Sequence of chain 1.B:
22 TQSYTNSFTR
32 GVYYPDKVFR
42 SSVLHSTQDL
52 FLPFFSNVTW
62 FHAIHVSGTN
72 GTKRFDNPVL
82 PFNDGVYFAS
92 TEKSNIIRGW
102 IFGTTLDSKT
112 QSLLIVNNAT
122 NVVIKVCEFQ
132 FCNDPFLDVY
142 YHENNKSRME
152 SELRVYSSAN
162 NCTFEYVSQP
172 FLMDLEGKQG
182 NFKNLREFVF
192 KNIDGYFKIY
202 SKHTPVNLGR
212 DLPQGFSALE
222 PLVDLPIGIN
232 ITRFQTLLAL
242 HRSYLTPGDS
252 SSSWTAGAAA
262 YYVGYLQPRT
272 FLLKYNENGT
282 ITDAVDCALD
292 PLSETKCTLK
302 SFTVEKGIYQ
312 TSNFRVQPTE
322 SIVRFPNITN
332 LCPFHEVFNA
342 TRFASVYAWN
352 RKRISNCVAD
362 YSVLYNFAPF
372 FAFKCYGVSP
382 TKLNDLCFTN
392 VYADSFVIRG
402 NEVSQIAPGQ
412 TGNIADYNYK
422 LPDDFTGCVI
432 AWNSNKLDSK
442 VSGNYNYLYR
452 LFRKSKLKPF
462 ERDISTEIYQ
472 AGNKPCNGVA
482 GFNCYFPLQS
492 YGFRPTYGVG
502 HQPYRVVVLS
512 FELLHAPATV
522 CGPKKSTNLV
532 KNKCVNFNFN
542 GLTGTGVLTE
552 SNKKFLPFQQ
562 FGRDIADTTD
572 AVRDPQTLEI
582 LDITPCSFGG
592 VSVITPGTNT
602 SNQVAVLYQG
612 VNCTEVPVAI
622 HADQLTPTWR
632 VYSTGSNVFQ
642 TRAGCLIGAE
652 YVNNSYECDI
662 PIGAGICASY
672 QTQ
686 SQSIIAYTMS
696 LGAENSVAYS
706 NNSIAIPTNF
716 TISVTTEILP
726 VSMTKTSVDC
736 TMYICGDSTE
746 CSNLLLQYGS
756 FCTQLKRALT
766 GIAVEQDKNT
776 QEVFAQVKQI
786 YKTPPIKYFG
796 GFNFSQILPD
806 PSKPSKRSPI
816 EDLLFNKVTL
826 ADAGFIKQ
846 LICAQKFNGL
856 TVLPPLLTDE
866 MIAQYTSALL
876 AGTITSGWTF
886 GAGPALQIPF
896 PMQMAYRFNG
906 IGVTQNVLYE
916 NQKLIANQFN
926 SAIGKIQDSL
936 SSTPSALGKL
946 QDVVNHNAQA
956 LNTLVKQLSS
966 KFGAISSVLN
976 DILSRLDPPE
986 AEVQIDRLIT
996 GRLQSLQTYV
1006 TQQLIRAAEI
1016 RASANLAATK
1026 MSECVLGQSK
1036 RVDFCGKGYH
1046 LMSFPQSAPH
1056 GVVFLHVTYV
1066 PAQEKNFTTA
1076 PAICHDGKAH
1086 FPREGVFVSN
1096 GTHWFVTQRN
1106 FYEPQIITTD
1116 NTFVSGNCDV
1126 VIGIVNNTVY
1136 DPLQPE

Binding-site contacts:
Ligand atom C4 contacts residue ASN328 of chain 1.B at 4.2 Å.
Ligand atom C2 contacts residue ASN328 of chain 1.B at 2.4 Å.
Ligand atom C5 contacts residue ASN328 of chain 1.B at 3.7 Å.
Ligand atom N2 contacts residue GLN577 of chain 1.B at 4.2 Å.
Ligand atom C1 contacts residue GLN577 of chain 1.B at 4.3 Å.
Ligand atom N2 contacts residue ASN328 of chain 1.B at 2.8 Å (h-bond).
Ligand atom C1 contacts residue ASN328 of chain 1.B at 1.4 Å.
Ligand atom O7 contacts residue ASN328 of chain 1.B at 4.3 Å.
Ligand atom O5 contacts residue ASN328 of chain 1.B at 2.4 Å (h-bond).
Ligand atom C3 contacts residue ASN328 of chain 1.B at 3.8 Å.
Ligand atom O5 contacts residue GLN577 of chain 1.B at 4.5 Å.
Ligand atom C7 contacts residue ASN328 of chain 1.B at 3.8 Å.

This protein binds this small molecule.
Small molecule (SMILES): CC(=O)N[C@@H]1[C@@H](O)[C@H](O)[C@@H](CO)O[C@H]1O